The protein below binds the small molecule below.
Small molecule (SMILES): O=C(O)c1cc(-c2ccc(F)cc2F)cc(I)c1O

Sequence of chain 2.A:
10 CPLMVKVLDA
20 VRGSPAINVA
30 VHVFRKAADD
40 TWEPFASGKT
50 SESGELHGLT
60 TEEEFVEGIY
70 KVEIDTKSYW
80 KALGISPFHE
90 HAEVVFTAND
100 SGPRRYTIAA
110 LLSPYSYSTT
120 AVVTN

Binding-site contacts:
Ligand atom CAQ contacts residue THR119 of chain 2.A at 3.2 Å.
Ligand atom FAT contacts residue FHI1 of chain 2.C at 1.7 Å.
Ligand atom FAE contacts residue LEU110 of chain 2.A at 3.4 Å.
Ligand atom OAL contacts residue FHI1 of chain 2.C at 1.3 Å (h-bond).
Ligand atom CAM contacts residue LEU110 of chain 2.A at 3.7 Å (hydrophobic).
Ligand atom CAR contacts residue LEU17 of chain 1.A at 3.0 Å (hydrophobic).
Ligand atom IAS contacts residue THR119 of chain 2.A at 3.3 Å.
Ligand atom FAT contacts residue ALA108 of chain 2.A at 3.4 Å.
Ligand atom CAR contacts residue FHI1 of chain 2.C at 2.6 Å.
Ligand atom FAE contacts residue SER117 of chain 1.A at 3.2 Å.
Ligand atom CAK contacts residue FHI1 of chain 2.C at 1.2 Å.
Ligand atom CAI contacts residue FHI1 of chain 2.C at 0.5 Å.
Ligand atom CAK contacts residue ALA108 of chain 2.A at 3.6 Å (hydrophobic).
Ligand atom OAD contacts residue FHI1 of chain 2.C at 0.9 Å (h-bond).
Ligand atom CAR contacts residue THR119 of chain 2.A at 3.7 Å.
Ligand atom CAK contacts residue LEU17 of chain 1.A at 3.4 Å (hydrophobic).
Ligand atom CAF contacts residue LEU110 of chain 2.A at 3.8 Å (hydrophobic).
Ligand atom CAH contacts residue FHI1 of chain 2.C at 0.9 Å.
Ligand atom CAG contacts residue FHI1 of chain 2.C at 0.6 Å.
Ligand atom CAO contacts residue FHI1 of chain 2.C at 1.2 Å.
Ligand atom CAR contacts residue ALA108 of chain 2.A at 3.0 Å (hydrophobic).
Ligand atom CAP contacts residue FHI1 of chain 2.C at 1.7 Å.
Ligand atom CAQ contacts residue ALA108 of chain 2.A at 3.2 Å (hydrophobic).
Ligand atom OAB contacts residue FHI1 of chain 2.C at 1.2 Å.
Ligand atom CAF contacts residue FHI1 of chain 2.C at 0.7 Å.
Ligand atom CAQ contacts residue LEU17 of chain 1.A at 3.1 Å (hydrophobic).
Ligand atom OAD contacts residue LYS15 of chain 1.A at 3.4 Å (salt-bridge).
Ligand atom OAD contacts residue LYS15 of chain 2.A at 3.7 Å.
Ligand atom CAP contacts residue LEU17 of chain 1.A at 3.6 Å (hydrophobic).
Ligand atom CAN contacts residue FHI1 of chain 2.C at 0.9 Å.
Ligand atom FAE contacts residue FHI1 of chain 2.C at 1.5 Å.
Ligand atom CAC contacts residue FHI1 of chain 2.C at 0.3 Å.
Ligand atom CAJ contacts residue LEU17 of chain 1.A at 3.8 Å (hydrophobic).
Ligand atom CAQ contacts residue FHI1 of chain 2.C at 2.8 Å.
Ligand atom IAS contacts residue LEU17 of chain 1.A at 3.8 Å.
Ligand atom IAS contacts residue ALA108 of chain 2.A at 3.2 Å.
Ligand atom CAM contacts residue FHI1 of chain 2.C at 0.6 Å.
Ligand atom CAG contacts residue LEU110 of chain 1.A at 3.6 Å (hydrophobic).
Ligand atom IAS contacts residue VAL121 of chain 2.A at 2.7 Å.
Ligand atom CAJ contacts residue FHI1 of chain 2.C at 1.2 Å.

Sequence of chain 1.A:
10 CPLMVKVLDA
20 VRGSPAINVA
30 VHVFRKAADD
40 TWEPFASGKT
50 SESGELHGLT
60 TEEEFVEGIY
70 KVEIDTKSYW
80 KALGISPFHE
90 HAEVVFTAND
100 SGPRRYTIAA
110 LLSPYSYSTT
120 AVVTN